This small molecule binds to this protein.
Small molecule (SMILES): NS(=O)(=O)c1cc2c(cc1Cl)N[C@H]([C@H]1C[C@H]3C=C[C@@H]1C3)NS2(=O)=O

Binding-site contacts:
Ligand atom C5 contacts residue ILE502 of chain 1.D at 3.4 Å (hydrophobic).
Ligand atom C8 contacts residue PRO515 of chain 1.A at 3.3 Å (hydrophobic).
Ligand atom C10 contacts residue SER750 of chain 1.D at 3.1 Å.
Ligand atom CL contacts residue ASP781 of chain 1.A at 3.4 Å.
Ligand atom C5 contacts residue LEU772 of chain 1.A at 3.9 Å (hydrophobic).
Ligand atom C7 contacts residue LYS514 of chain 1.A at 3.7 Å.
Ligand atom O1 contacts residue SER750 of chain 1.D at 3.2 Å (h-bond).
Ligand atom C14 contacts residue SER775 of chain 1.A at 3.6 Å.
Ligand atom C10 contacts residue SER775 of chain 1.A at 3.9 Å.
Ligand atom C11 contacts residue SER518 of chain 1.A at 3.6 Å.
Ligand atom C6 contacts residue SER775 of chain 1.A at 3.6 Å.
Ligand atom O2 contacts residue MET517 of chain 1.A at 3.3 Å.
Ligand atom N3 contacts residue SER750 of chain 1.D at 3.9 Å.
Ligand atom C14 contacts residue SER750 of chain 1.D at 3.6 Å.
Ligand atom C4 contacts residue GLY752 of chain 1.D at 3.5 Å.
Ligand atom N2 contacts residue PRO515 of chain 1.A at 3.5 Å (h-bond).
Ligand atom O3 contacts residue SER518 of chain 1.A at 3.6 Å (h-bond).
Ligand atom S1 contacts residue SER518 of chain 1.A at 3.7 Å.
Ligand atom CL contacts residue LEU780 of chain 1.A at 3.5 Å.
Ligand atom O1 contacts residue LYS751 of chain 1.D at 3.7 Å.
Ligand atom C4 contacts residue LYS751 of chain 1.D at 3.8 Å.
Ligand atom C1 contacts residue PRO515 of chain 1.A at 3.3 Å (hydrophobic).
Ligand atom S1 contacts residue PRO515 of chain 1.A at 3.7 Å.
Ligand atom C8 contacts residue SER750 of chain 1.D at 3.4 Å.
Ligand atom C3 contacts residue LYS751 of chain 1.D at 3.8 Å.
Ligand atom C2 contacts residue PRO515 of chain 1.A at 3.8 Å (hydrophobic).
Ligand atom O4 contacts residue LYS784 of chain 1.A at 3.5 Å.
Ligand atom N1 contacts residue PRO515 of chain 1.A at 2.7 Å (h-bond).
Ligand atom C3 contacts residue GLY752 of chain 1.D at 3.3 Å.
Ligand atom C4 contacts residue ILE502 of chain 1.D at 3.4 Å (hydrophobic).
Ligand atom C3 contacts residue PRO515 of chain 1.D at 3.8 Å (hydrophobic).
Ligand atom O1 contacts residue SER518 of chain 1.A at 3.4 Å (h-bond).
Ligand atom S1 contacts residue SER750 of chain 1.D at 3.8 Å.
Ligand atom C12 contacts residue SER750 of chain 1.D at 3.7 Å.
Ligand atom C11 contacts residue SER750 of chain 1.D at 3.3 Å.
Ligand atom O2 contacts residue PRO515 of chain 1.A at 3.8 Å.
Ligand atom N2 contacts residue SER750 of chain 1.D at 3.1 Å (h-bond).
Ligand atom N2 contacts residue SER775 of chain 1.A at 3.1 Å (h-bond).
Ligand atom C9 contacts residue SER750 of chain 1.D at 3.4 Å.
Ligand atom O2 contacts residue SER518 of chain 1.A at 2.7 Å (h-bond).

Sequence of chain 1.A:
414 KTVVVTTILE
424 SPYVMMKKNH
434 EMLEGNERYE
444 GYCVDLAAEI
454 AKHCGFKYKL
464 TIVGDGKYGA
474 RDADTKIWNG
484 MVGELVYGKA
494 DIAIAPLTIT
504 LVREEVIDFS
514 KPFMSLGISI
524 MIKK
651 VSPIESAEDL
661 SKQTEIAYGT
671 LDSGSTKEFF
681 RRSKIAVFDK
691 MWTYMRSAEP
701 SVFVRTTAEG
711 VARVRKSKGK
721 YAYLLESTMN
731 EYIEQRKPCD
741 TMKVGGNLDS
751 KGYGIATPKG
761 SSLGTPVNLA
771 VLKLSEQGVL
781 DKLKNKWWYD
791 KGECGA

Sequence of chain 1.D:
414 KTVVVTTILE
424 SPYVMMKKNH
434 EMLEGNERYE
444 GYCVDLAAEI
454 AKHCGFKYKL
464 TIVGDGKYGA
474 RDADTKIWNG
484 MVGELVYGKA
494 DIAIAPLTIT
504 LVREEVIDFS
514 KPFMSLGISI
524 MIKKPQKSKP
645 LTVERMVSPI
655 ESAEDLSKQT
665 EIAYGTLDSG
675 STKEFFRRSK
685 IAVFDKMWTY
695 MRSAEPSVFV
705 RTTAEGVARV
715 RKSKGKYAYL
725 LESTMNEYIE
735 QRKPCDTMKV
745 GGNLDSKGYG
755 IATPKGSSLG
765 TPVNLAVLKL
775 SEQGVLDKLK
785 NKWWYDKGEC